The protein below binds the small molecule below.
Small molecule (SMILES): C[C@H](N)C(=O)N[C@H](CCC(=O)N[C@@H](CCC[C@@H](N)C(=O)O)C(=O)N[C@H](C)C(=O)O)C(=O)O

Sequence of chain 1.A:
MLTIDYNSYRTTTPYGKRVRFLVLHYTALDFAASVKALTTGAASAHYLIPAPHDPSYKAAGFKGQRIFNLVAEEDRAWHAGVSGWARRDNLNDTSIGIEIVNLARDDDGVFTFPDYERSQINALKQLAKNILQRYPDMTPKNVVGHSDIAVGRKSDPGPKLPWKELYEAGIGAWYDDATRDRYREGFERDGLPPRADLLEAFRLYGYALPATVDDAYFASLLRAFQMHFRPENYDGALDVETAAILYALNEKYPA

Sequence of chain 1.B:
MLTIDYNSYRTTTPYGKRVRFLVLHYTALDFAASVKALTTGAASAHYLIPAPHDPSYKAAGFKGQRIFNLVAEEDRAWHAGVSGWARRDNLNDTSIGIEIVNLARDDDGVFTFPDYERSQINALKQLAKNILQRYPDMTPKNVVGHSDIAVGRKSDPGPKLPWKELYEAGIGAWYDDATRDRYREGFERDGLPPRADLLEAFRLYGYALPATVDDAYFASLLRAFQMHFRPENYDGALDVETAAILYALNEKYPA

Binding-site contacts:
Ligand atom C contacts residue ARG153 of chain 1.B at 2.9 Å.
Ligand atom CB contacts residue GLU99 of chain 1.B at 3.6 Å.
Ligand atom C contacts residue ASN92 of chain 1.B at 3.3 Å.
Ligand atom O contacts residue ALA43 of chain 1.B at 3.1 Å.
Ligand atom CE contacts residue ARG76 of chain 1.B at 3.9 Å.
Ligand atom O contacts residue ARG76 of chain 1.B at 2.5 Å (salt-bridge).
Ligand atom CD contacts residue TRP78 of chain 1.B at 3.9 Å (hydrophobic).
Ligand atom N contacts residue LYS154 of chain 1.B at 3.4 Å (salt-bridge).
Ligand atom CG contacts residue TRP78 of chain 1.B at 3.5 Å (hydrophobic).
Ligand atom O contacts residue HIS146 of chain 1.B at 3.4 Å.
Ligand atom CD contacts residue ASN92 of chain 1.B at 3.4 Å.
Ligand atom CG contacts residue ARG76 of chain 1.B at 3.5 Å.
Ligand atom OE1 contacts residue GLY81 of chain 1.B at 3.5 Å (h-bond).
Ligand atom CA contacts residue MAG1 of chain 1.F at 3.9 Å.
Ligand atom OE1 contacts residue HIS79 of chain 1.B at 3.7 Å.
Ligand atom C contacts residue ARG76 of chain 1.B at 3.1 Å.
Ligand atom CZ contacts residue ARG20 of chain 1.A at 3.6 Å.
Ligand atom O contacts residue ARG153 of chain 1.B at 2.3 Å (salt-bridge).
Ligand atom CB contacts residue HIS79 of chain 1.B at 3.8 Å.
Ligand atom CA contacts residue ZN1 of chain 1.H at 3.8 Å.
Ligand atom N contacts residue ASN90 of chain 1.B at 3.5 Å (h-bond).
Ligand atom C contacts residue HIS79 of chain 1.B at 3.9 Å.
Ligand atom CB contacts residue HIS79 of chain 1.B at 3.8 Å.
Ligand atom N contacts residue ARG76 of chain 1.B at 3.7 Å.
Ligand atom CA contacts residue HIS79 of chain 1.B at 3.7 Å.
Ligand atom CG contacts residue GLY81 of chain 1.B at 3.5 Å.
Ligand atom C contacts residue GLY81 of chain 1.B at 3.9 Å.
Ligand atom OH1 contacts residue ARG20 of chain 1.A at 3.3 Å (salt-bridge).
Ligand atom N contacts residue MAG1 of chain 1.F at 2.6 Å (h-bond).
Ligand atom OE1 contacts residue TRP78 of chain 1.B at 3.2 Å.
Ligand atom CB contacts residue GLY81 of chain 1.B at 3.5 Å.
Ligand atom N contacts residue ZN1 of chain 1.H at 3.9 Å.
Ligand atom O contacts residue ASN92 of chain 1.B at 2.5 Å (h-bond).
Ligand atom CA contacts residue ARG76 of chain 1.B at 3.9 Å.
Ligand atom N contacts residue HIS79 of chain 1.B at 3.3 Å (h-bond).
Ligand atom OXT contacts residue ARG153 of chain 1.B at 2.7 Å (salt-bridge).
Ligand atom O contacts residue LYS154 of chain 1.B at 3.5 Å.
Ligand atom CA contacts residue ASN92 of chain 1.B at 3.8 Å.
Ligand atom OE1 contacts residue ASN92 of chain 1.B at 2.4 Å (h-bond).
Ligand atom CD contacts residue GLY81 of chain 1.B at 3.6 Å.